A small-molecule ligand and the protein it binds are described below.
Small molecule (SMILES): c1ccc(-c2ccncn2)cc1

Sequence of chain 3.B:
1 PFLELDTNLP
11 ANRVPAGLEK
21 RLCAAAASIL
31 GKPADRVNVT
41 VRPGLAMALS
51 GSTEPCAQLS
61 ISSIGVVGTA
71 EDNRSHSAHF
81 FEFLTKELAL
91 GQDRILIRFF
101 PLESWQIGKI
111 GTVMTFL

Binding-site contacts:
Ligand atom C2 contacts residue ILE107 of chain 3.B at 4.4 Å (hydrophobic).
Ligand atom C6 contacts residue PRO1 of chain 3.B at 3.7 Å (hydrophobic).
Ligand atom C4 contacts residue ARG36 of chain 3.B at 3.5 Å.
Ligand atom C2 contacts residue ASN38 of chain 3.B at 3.8 Å.
Ligand atom N1 contacts residue PRO1 of chain 3.B at 4.1 Å.
Ligand atom C5 contacts residue ARG36 of chain 3.B at 3.4 Å.
Ligand atom N3 contacts residue PHE2 of chain 3.B at 3.6 Å.
Ligand atom C11 contacts residue PRO33 of chain 3.B at 3.9 Å (hydrophobic).
Ligand atom C8 contacts residue MET114 of chain 3.B at 4.0 Å (hydrophobic).
Ligand atom C2 contacts residue ARG36 of chain 3.B at 4.2 Å.
Ligand atom N1 contacts residue ARG36 of chain 3.B at 4.2 Å.
Ligand atom C2 contacts residue PHE2 of chain 3.B at 3.5 Å (hydrophobic).
Ligand atom C6 contacts residue ARG36 of chain 3.B at 3.7 Å.
Ligand atom C12 contacts residue PRO33 of chain 3.B at 4.2 Å (hydrophobic).
Ligand atom N3 contacts residue ARG36 of chain 3.B at 3.9 Å.
Ligand atom C12 contacts residue ARG36 of chain 3.B at 3.8 Å.
Ligand atom C4 contacts residue PRO1 of chain 3.B at 1.4 Å (hydrophobic).
Ligand atom C2 contacts residue PRO1 of chain 3.B at 3.5 Å (hydrophobic).
Ligand atom C10 contacts residue ARG36 of chain 3.B at 3.9 Å.
Ligand atom N3 contacts residue ASN38 of chain 3.B at 3.5 Å (h-bond).
Ligand atom C11 contacts residue ARG36 of chain 3.B at 4.0 Å.
Ligand atom C8 contacts residue ARG36 of chain 3.B at 3.6 Å.
Ligand atom C4 contacts residue PHE2 of chain 3.B at 4.4 Å (hydrophobic).
Ligand atom C5 contacts residue PRO1 of chain 3.B at 2.4 Å (hydrophobic).
Ligand atom C7 contacts residue ARG36 of chain 3.B at 3.5 Å.
Ligand atom N3 contacts residue PRO1 of chain 3.B at 2.3 Å (h-bond).
Ligand atom C4 contacts residue ASN38 of chain 3.B at 4.2 Å.
Ligand atom C9 contacts residue ARG36 of chain 3.B at 3.6 Å.
Ligand atom C9 contacts residue MET114 of chain 3.B at 3.8 Å (hydrophobic).